Sequence of chain 2.A:
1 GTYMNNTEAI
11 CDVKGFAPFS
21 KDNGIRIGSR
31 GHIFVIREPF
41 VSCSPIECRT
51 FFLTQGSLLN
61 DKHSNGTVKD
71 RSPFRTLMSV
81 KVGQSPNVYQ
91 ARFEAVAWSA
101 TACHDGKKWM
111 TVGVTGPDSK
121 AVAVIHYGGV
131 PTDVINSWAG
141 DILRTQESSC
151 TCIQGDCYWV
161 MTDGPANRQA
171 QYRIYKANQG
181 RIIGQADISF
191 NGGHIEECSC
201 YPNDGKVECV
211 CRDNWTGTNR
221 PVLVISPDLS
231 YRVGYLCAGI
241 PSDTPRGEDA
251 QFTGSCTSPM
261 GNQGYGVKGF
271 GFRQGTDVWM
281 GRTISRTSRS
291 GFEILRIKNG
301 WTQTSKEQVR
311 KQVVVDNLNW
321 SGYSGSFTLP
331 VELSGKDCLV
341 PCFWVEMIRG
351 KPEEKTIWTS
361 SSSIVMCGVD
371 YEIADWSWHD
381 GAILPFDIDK

Binding-site contacts:
Ligand atom O1A contacts residue ARG212 of chain 2.A at 2.6 Å (salt-bridge).
Ligand atom O1B contacts residue ARG289 of chain 2.A at 3.5 Å (salt-bridge).
Ligand atom O1B contacts residue ARG212 of chain 2.A at 4.5 Å.
Ligand atom C1 contacts residue TYR265 of chain 2.A at 3.4 Å (hydrophobic).
Ligand atom O1A contacts residue TYR265 of chain 2.A at 3.4 Å (h-bond).
Ligand atom C8 contacts residue ARG144 of chain 2.A at 4.1 Å.
Ligand atom N4 contacts residue ASP70 of chain 2.A at 2.2 Å (salt-bridge).
Ligand atom C2 contacts residue ARG212 of chain 2.A at 4.2 Å.
Ligand atom O1B contacts residue TYR265 of chain 2.A at 2.7 Å (h-bond).
Ligand atom C81 contacts residue GLU197 of chain 2.A at 3.6 Å.
Ligand atom C9 contacts residue ALA166 of chain 2.A at 3.6 Å (hydrophobic).
Ligand atom C82 contacts residue ASN214 of chain 2.A at 3.9 Å.
Ligand atom O1A contacts residue GLY266 of chain 2.A at 4.2 Å.
Ligand atom C82 contacts residue GLU197 of chain 2.A at 4.4 Å.
Ligand atom C82 contacts residue ARG212 of chain 2.A at 3.7 Å.
Ligand atom O1A contacts residue ARG289 of chain 2.A at 3.0 Å (salt-bridge).
Ligand atom O1A contacts residue TYR323 of chain 2.A at 3.5 Å (h-bond).
Ligand atom C3 contacts residue ASP70 of chain 2.A at 4.0 Å.
Ligand atom C6 contacts residue TYR323 of chain 2.A at 4.3 Å (hydrophobic).
Ligand atom C7 contacts residue ARG212 of chain 2.A at 3.8 Å.
Ligand atom C3 contacts residue TYR323 of chain 2.A at 4.3 Å (hydrophobic).
Ligand atom C7 contacts residue TYR323 of chain 2.A at 3.5 Å (hydrophobic).
Ligand atom C9 contacts residue GLU196 of chain 2.A at 3.8 Å.
Ligand atom C6 contacts residue GLU197 of chain 2.A at 4.4 Å.
Ligand atom C91 contacts residue ILE142 of chain 2.A at 4.3 Å (hydrophobic).
Ligand atom C82 contacts residue GLU196 of chain 2.A at 3.6 Å.
Ligand atom C1 contacts residue TYR323 of chain 2.A at 3.7 Å (hydrophobic).
Ligand atom C81 contacts residue GLU196 of chain 2.A at 3.6 Å.
Ligand atom C1 contacts residue ARG289 of chain 2.A at 3.7 Å.
Ligand atom C2 contacts residue TYR323 of chain 2.A at 3.6 Å (hydrophobic).
Ligand atom C91 contacts residue ARG144 of chain 2.A at 3.6 Å.
Ligand atom C8 contacts residue GLU196 of chain 2.A at 4.4 Å.
Ligand atom C7 contacts residue GLU197 of chain 2.A at 4.1 Å.
Ligand atom C81 contacts residue ARG144 of chain 2.A at 4.4 Å.
Ligand atom C9 contacts residue ARG144 of chain 2.A at 3.2 Å.
Ligand atom C91 contacts residue ALA166 of chain 2.A at 3.9 Å (hydrophobic).
Ligand atom C4 contacts residue ASP70 of chain 2.A at 3.4 Å.
Ligand atom C1 contacts residue ARG212 of chain 2.A at 3.6 Å.

This small molecule binds to this protein.
Small molecule (SMILES): CCC(CC)O[C@@H]1C=C(C(=O)O)C[C@H](N)[C@@H]1NC(C)=O